This protein binds this small molecule.
Small molecule (SMILES): CC(=O)N[C@@H]1[C@@H](O)[C@H](O)[C@@H](CO)O[C@H]1O

Binding-site contacts:
Ligand atom C1 contacts residue ASN221 of chain 1.A at 1.4 Å.
Ligand atom C1 contacts residue THR95 of chain 1.A at 4.4 Å.
Ligand atom N2 contacts residue ASN221 of chain 1.A at 2.9 Å (h-bond).
Ligand atom O7 contacts residue ASN221 of chain 1.A at 4.1 Å.
Ligand atom C5 contacts residue ASN221 of chain 1.A at 3.7 Å.
Ligand atom C3 contacts residue ASN221 of chain 1.A at 3.8 Å.
Ligand atom C7 contacts residue ASN221 of chain 1.A at 3.7 Å.
Ligand atom O5 contacts residue THR95 of chain 1.A at 4.3 Å.
Ligand atom O5 contacts residue ASN221 of chain 1.A at 2.4 Å (h-bond).
Ligand atom C8 contacts residue ASN221 of chain 1.A at 4.5 Å.
Ligand atom C2 contacts residue ASN221 of chain 1.A at 2.4 Å.
Ligand atom O6 contacts residue THR95 of chain 1.A at 4.4 Å.
Ligand atom C4 contacts residue ASN221 of chain 1.A at 4.2 Å.

Sequence of chain 1.A:
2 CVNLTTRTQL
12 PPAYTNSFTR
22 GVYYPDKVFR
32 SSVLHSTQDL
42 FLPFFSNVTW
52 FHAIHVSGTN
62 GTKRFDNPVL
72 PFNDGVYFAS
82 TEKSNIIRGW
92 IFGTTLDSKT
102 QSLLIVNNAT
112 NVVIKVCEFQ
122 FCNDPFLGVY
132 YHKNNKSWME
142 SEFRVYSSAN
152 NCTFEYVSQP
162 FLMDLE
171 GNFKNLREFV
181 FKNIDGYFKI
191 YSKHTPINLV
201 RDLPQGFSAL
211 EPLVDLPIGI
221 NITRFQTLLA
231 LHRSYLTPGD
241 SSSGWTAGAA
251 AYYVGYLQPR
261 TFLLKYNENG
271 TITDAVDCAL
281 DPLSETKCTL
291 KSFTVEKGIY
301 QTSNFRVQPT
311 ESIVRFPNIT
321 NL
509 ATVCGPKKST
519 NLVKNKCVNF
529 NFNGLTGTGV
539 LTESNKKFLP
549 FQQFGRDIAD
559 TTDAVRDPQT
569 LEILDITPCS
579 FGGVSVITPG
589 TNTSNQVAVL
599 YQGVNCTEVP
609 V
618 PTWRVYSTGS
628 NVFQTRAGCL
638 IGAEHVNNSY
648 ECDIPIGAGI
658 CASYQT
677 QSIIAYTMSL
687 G